Sequence of chain 1.A:
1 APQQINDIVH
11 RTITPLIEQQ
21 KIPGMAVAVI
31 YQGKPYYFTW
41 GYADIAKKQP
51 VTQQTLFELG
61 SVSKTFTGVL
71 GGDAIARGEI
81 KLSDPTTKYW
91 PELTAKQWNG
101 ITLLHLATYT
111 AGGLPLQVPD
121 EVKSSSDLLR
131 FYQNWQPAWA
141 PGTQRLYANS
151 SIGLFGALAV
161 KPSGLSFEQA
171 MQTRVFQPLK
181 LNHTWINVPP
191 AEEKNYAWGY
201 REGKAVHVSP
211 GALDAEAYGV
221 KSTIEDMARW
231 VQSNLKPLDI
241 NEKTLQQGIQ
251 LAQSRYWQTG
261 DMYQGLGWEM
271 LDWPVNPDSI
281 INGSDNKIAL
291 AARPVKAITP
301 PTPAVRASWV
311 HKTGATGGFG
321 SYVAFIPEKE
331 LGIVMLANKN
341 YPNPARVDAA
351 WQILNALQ

Binding-site contacts:
Ligand atom CAW contacts residue ALA315 of chain 1.A at 3.2 Å (hydrophobic).
Ligand atom CAZ contacts residue ALA315 of chain 1.A at 3.4 Å (hydrophobic).
Ligand atom CAM contacts residue LEU116 of chain 1.A at 3.5 Å (hydrophobic).
Ligand atom OXT contacts residue PO41 of chain 1.G at 2.7 Å (h-bond).
Ligand atom CAH contacts residue LEU290 of chain 1.A at 3.9 Å (hydrophobic).
Ligand atom CAV contacts residue ALA315 of chain 1.A at 3.4 Å (hydrophobic).
Ligand atom OAE contacts residue GLY317 of chain 1.A at 2.8 Å (h-bond).
Ligand atom CAN contacts residue LEU290 of chain 1.A at 3.9 Å (hydrophobic).
Ligand atom CAI contacts residue LEU116 of chain 1.A at 3.6 Å (hydrophobic).
Ligand atom O contacts residue SER61 of chain 1.A at 2.4 Å (h-bond).
Ligand atom CAM contacts residue GLN117 of chain 1.A at 3.3 Å.
Ligand atom CAP contacts residue GLY317 of chain 1.A at 3.6 Å.
Ligand atom CD1 contacts residue ASN149 of chain 1.A at 3.7 Å.
Ligand atom CA contacts residue PO41 of chain 1.G at 3.8 Å.
Ligand atom CD1 contacts residue LEU116 of chain 1.A at 3.8 Å (hydrophobic).
Ligand atom OAA contacts residue VAL208 of chain 1.A at 3.7 Å.
Ligand atom CAR contacts residue GLY317 of chain 1.A at 3.8 Å.
Ligand atom N contacts residue ALA315 of chain 1.A at 3.2 Å (h-bond).
Ligand atom C contacts residue SER61 of chain 1.A at 3.4 Å.
Ligand atom OAD contacts residue ALA315 of chain 1.A at 3.7 Å.
Ligand atom CAX contacts residue LEU116 of chain 1.A at 3.6 Å (hydrophobic).
Ligand atom O contacts residue GLY314 of chain 1.A at 3.6 Å.
Ligand atom OAC contacts residue ASN149 of chain 1.A at 3.2 Å (h-bond).
Ligand atom C contacts residue PO41 of chain 1.G at 3.4 Å.
Ligand atom CAI contacts residue GLN117 of chain 1.A at 3.4 Å.
Ligand atom O contacts residue ALA315 of chain 1.A at 2.9 Å (h-bond).
Ligand atom CBA contacts residue ALA315 of chain 1.A at 3.3 Å (hydrophobic).
Ligand atom CAP contacts residue THR316 of chain 1.A at 3.4 Å.
Ligand atom CBA contacts residue THR316 of chain 1.A at 3.8 Å.
Ligand atom OXT contacts residue ALA315 of chain 1.A at 3.5 Å (h-bond).
Ligand atom CA contacts residue ALA315 of chain 1.A at 3.9 Å (hydrophobic).
Ligand atom C contacts residue ALA315 of chain 1.A at 3.4 Å (hydrophobic).
Ligand atom CAH contacts residue ASN286 of chain 1.A at 3.8 Å.
Ligand atom OAC contacts residue SER61 of chain 1.A at 2.9 Å (h-bond).
Ligand atom CAO contacts residue TYR218 of chain 1.A at 3.4 Å (hydrophobic).
Ligand atom CAK contacts residue TYR218 of chain 1.A at 3.6 Å (hydrophobic).
Ligand atom CB contacts residue PO41 of chain 1.G at 3.5 Å.
Ligand atom CAV contacts residue SER61 of chain 1.A at 3.8 Å.
Ligand atom O contacts residue PO41 of chain 1.G at 3.6 Å.
Ligand atom OAE contacts residue THR316 of chain 1.A at 3.8 Å.

A protein and the small-molecule ligand that binds it are described below.
Small molecule (SMILES): O=C(O)c1ccc2c(c1)C(=O)N([C@H](Cc1cccc3ccccc13)C(=O)O)C2=O